Binding-site contacts:
Ligand atom O contacts residue SER126 of chain 1.A at 3.1 Å.
Ligand atom CA contacts residue THR78 of chain 1.A at 3.7 Å.
Ligand atom O contacts residue PHE58 of chain 1.A at 3.6 Å.
Ligand atom CB contacts residue GLY76 of chain 1.A at 3.9 Å.
Ligand atom NE2 contacts residue GLU17 of chain 1.A at 3.0 Å (salt-bridge).
Ligand atom OE1 contacts residue GLN123 of chain 1.A at 3.6 Å.
Ligand atom CG contacts residue PHE58 of chain 1.A at 3.7 Å (hydrophobic).
Ligand atom N contacts residue ASP167 of chain 1.A at 2.8 Å (salt-bridge).
Ligand atom CD contacts residue GLU17 of chain 1.A at 3.9 Å.
Ligand atom CB contacts residue PHE20 of chain 1.A at 3.8 Å (hydrophobic).
Ligand atom OE1 contacts residue GLU17 of chain 1.A at 4.0 Å.
Ligand atom C contacts residue GLY76 of chain 1.A at 4.0 Å.
Ligand atom CD contacts residue PHE58 of chain 1.A at 3.8 Å (hydrophobic).
Ligand atom C contacts residue ARG83 of chain 1.A at 3.5 Å.
Ligand atom NE2 contacts residue PHE58 of chain 1.A at 3.3 Å.
Ligand atom C contacts residue THR78 of chain 1.A at 3.8 Å.
Ligand atom OXT contacts residue ARG83 of chain 1.A at 2.8 Å (salt-bridge).
Ligand atom OXT contacts residue GLY76 of chain 1.A at 3.5 Å (h-bond).
Ligand atom OXT contacts residue THR78 of chain 1.A at 2.8 Å (h-bond).
Ligand atom O contacts residue THR127 of chain 1.A at 2.8 Å (h-bond).
Ligand atom CG contacts residue PHE20 of chain 1.A at 3.8 Å (hydrophobic).
Ligand atom CB contacts residue ASP167 of chain 1.A at 3.8 Å.
Ligand atom N contacts residue GLY76 of chain 1.A at 2.7 Å (h-bond).
Ligand atom NE2 contacts residue ALA75 of chain 1.A at 3.2 Å (h-bond).
Ligand atom C contacts residue THR127 of chain 1.A at 3.8 Å.
Ligand atom OXT contacts residue PHE58 of chain 1.A at 3.6 Å.
Ligand atom CA contacts residue GLY76 of chain 1.A at 3.7 Å.
Ligand atom CA contacts residue ASP167 of chain 1.A at 3.6 Å.
Ligand atom N contacts residue TYR195 of chain 1.A at 3.7 Å.
Ligand atom OE1 contacts residue PHE20 of chain 1.A at 3.4 Å.
Ligand atom CG contacts residue GLY76 of chain 1.A at 3.3 Å.
Ligand atom C contacts residue PHE58 of chain 1.A at 3.8 Å (hydrophobic).
Ligand atom OE1 contacts residue PHE58 of chain 1.A at 4.0 Å.
Ligand atom O contacts residue ARG83 of chain 1.A at 2.9 Å (salt-bridge).
Ligand atom CD contacts residue PHE20 of chain 1.A at 3.4 Å (hydrophobic).
Ligand atom OXT contacts residue MET77 of chain 1.A at 3.5 Å.
Ligand atom O contacts residue GLY125 of chain 1.A at 4.1 Å.
Ligand atom NE2 contacts residue PHE20 of chain 1.A at 3.7 Å.
Ligand atom N contacts residue THR78 of chain 1.A at 2.9 Å (h-bond).
Ligand atom CA contacts residue THR127 of chain 1.A at 3.6 Å.

Sequence of chain 1.A:
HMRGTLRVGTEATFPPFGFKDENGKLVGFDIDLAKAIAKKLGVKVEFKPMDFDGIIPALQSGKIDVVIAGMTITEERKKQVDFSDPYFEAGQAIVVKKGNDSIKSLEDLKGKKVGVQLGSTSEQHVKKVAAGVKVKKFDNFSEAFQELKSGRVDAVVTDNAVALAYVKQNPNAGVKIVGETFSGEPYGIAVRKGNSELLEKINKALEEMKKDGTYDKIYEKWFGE

A small-molecule ligand and the protein it binds are described below.
Small molecule (SMILES): NC(=O)CC[C@H](N)C(=O)O